Binding-site contacts:
Ligand atom C3 contacts residue ASN801 of chain 1.B at 3.8 Å.
Ligand atom C5 contacts residue ASN801 of chain 1.B at 3.6 Å.
Ligand atom C7 contacts residue ASN801 of chain 1.B at 3.9 Å.
Ligand atom C6 contacts residue SER803 of chain 1.B at 4.1 Å.
Ligand atom C4 contacts residue ASN801 of chain 1.B at 4.2 Å.
Ligand atom N2 contacts residue ASN801 of chain 1.B at 3.1 Å (h-bond).
Ligand atom C2 contacts residue ASN801 of chain 1.B at 2.5 Å.
Ligand atom C5 contacts residue SER803 of chain 1.B at 3.7 Å.
Ligand atom O5 contacts residue SER803 of chain 1.B at 3.4 Å (h-bond).
Ligand atom O7 contacts residue ASN801 of chain 1.B at 4.1 Å.
Ligand atom O5 contacts residue ASN801 of chain 1.B at 2.2 Å (h-bond).
Ligand atom C1 contacts residue ASN801 of chain 1.B at 1.4 Å.
Ligand atom C1 contacts residue SER803 of chain 1.B at 3.6 Å.

This small molecule binds to this protein.
Small molecule (SMILES): CC(=O)N[C@H]1[C@H](O[C@H]2[C@H](O)[C@@H](NC(C)=O)CO[C@@H]2CO)O[C@H](CO)[C@@H](O)[C@@H]1O

Sequence of chain 1.B:
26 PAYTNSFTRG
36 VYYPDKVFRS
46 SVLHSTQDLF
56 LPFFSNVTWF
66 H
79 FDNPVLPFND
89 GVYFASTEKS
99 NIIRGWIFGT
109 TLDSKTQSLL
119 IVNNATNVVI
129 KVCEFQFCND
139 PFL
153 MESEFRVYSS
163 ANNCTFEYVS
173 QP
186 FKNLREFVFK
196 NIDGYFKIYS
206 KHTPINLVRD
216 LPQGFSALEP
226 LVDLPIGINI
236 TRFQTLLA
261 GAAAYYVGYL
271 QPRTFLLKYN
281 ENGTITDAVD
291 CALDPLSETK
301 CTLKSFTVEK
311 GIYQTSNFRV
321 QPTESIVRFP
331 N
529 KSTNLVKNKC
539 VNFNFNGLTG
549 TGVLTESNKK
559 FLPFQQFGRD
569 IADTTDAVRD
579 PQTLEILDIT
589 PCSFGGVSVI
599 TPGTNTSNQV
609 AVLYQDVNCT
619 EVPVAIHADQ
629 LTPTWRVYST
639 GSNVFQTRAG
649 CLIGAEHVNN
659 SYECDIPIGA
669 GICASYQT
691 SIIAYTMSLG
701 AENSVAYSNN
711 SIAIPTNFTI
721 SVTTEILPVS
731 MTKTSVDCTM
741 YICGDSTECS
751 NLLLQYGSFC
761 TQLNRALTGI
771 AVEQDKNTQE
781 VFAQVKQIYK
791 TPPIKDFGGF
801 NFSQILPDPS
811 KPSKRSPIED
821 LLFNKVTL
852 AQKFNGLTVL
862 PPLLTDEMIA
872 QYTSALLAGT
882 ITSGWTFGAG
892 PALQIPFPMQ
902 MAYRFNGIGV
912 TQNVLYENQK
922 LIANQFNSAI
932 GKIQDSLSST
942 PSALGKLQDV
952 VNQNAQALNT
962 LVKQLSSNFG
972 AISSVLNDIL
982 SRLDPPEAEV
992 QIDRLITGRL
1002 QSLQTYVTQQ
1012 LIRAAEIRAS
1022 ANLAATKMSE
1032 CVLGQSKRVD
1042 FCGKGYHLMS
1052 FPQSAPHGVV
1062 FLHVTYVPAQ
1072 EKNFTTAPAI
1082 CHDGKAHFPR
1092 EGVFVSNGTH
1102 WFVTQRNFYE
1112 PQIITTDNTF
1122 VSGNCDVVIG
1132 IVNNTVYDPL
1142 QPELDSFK